The small molecule below binds the protein below.
Small molecule (SMILES): CC(=O)N[C@@H]1[C@@H](O)[C@H](O)[C@@H](CO)O[C@H]1O

Binding-site contacts:
Ligand atom C7 contacts residue ASN58 of chain 1.B at 3.4 Å.
Ligand atom C4 contacts residue ASN58 of chain 1.B at 4.2 Å.
Ligand atom N2 contacts residue ASN58 of chain 1.B at 2.9 Å (h-bond).
Ligand atom O5 contacts residue GLU57 of chain 1.B at 2.9 Å (salt-bridge).
Ligand atom O7 contacts residue ASN58 of chain 1.B at 3.6 Å (h-bond).
Ligand atom C1 contacts residue GLU57 of chain 1.B at 3.4 Å.
Ligand atom C6 contacts residue GLU57 of chain 1.B at 3.7 Å.
Ligand atom C1 contacts residue GLY16 of chain 1.Q at 4.5 Å.
Ligand atom C1 contacts residue ASN58 of chain 1.B at 1.4 Å.
Ligand atom C3 contacts residue ASN58 of chain 1.B at 3.8 Å.
Ligand atom C5 contacts residue GLU57 of chain 1.B at 3.4 Å.
Ligand atom C2 contacts residue ASN58 of chain 1.B at 2.4 Å.
Ligand atom O5 contacts residue ASN58 of chain 1.B at 2.4 Å (h-bond).
Ligand atom C5 contacts residue ASN58 of chain 1.B at 3.7 Å.
Ligand atom O6 contacts residue GLU57 of chain 1.B at 3.0 Å (salt-bridge).

Sequence of chain 1.B:
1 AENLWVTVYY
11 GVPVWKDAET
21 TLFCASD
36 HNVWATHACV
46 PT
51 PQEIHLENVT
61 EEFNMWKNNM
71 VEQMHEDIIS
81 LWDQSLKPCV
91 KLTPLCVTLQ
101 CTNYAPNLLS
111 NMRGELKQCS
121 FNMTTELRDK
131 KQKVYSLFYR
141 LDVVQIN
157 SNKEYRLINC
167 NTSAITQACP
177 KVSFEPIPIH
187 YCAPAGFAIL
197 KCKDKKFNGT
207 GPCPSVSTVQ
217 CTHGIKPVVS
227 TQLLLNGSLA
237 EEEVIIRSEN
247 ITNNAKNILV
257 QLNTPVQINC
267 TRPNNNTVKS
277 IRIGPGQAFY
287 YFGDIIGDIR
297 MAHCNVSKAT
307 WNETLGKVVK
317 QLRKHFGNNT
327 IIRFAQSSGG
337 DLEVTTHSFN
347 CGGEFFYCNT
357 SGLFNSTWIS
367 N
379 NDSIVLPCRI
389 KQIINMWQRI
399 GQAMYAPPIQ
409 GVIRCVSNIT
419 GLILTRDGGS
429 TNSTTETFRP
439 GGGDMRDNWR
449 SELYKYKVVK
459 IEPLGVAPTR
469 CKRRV

Sequence of chain 1.Q:
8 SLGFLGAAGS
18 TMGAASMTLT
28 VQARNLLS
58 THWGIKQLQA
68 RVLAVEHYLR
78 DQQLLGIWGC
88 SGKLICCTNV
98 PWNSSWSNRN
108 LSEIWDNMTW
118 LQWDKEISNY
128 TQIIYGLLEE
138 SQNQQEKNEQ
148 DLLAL